This small molecule binds to this protein.
Small molecule (SMILES): CC(=O)N[C@@H]1[C@@H](O)[C@H](O)[C@@H](CO)O[C@H]1O

Sequence of chain 1.B:
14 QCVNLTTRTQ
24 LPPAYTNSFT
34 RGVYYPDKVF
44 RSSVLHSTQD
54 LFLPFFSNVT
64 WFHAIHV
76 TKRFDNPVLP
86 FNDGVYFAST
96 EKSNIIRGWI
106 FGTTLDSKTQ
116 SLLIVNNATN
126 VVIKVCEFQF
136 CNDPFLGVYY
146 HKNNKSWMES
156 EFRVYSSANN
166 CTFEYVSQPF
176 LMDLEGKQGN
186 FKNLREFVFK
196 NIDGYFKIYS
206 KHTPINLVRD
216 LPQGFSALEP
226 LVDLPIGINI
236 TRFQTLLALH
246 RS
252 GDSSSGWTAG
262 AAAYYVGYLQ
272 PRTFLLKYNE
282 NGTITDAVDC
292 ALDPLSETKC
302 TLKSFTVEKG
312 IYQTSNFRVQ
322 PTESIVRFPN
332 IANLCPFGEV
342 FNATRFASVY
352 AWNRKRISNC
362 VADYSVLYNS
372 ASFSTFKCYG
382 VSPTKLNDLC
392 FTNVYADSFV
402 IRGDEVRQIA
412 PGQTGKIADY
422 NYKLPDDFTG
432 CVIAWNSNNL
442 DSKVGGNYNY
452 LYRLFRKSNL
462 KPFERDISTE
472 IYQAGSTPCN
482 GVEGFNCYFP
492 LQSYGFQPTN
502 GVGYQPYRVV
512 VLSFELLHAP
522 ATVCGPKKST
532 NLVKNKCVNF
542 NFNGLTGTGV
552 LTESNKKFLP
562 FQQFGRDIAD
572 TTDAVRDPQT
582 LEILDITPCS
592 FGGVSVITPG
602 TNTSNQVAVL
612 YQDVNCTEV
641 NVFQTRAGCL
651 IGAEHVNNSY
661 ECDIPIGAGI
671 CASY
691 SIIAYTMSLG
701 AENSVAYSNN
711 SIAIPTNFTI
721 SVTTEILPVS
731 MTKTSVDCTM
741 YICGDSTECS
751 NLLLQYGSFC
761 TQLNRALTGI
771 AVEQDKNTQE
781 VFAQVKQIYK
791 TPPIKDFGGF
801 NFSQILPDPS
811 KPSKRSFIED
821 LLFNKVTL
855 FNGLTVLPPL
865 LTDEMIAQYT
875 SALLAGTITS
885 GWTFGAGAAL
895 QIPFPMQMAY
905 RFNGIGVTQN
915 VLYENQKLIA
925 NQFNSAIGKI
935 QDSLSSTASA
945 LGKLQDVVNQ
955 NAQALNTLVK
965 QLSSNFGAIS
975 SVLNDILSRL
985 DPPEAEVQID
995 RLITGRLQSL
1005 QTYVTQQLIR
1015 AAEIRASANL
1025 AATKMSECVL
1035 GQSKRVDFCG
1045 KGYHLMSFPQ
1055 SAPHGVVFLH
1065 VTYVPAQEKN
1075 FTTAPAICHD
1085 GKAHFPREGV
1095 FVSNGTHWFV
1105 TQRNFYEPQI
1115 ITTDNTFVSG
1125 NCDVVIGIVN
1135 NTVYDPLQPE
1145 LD

Binding-site contacts:
Ligand atom C4 contacts residue ASN717 of chain 1.B at 4.2 Å.
Ligand atom O4 contacts residue LEU922 of chain 1.B at 4.0 Å.
Ligand atom C2 contacts residue GLN1071 of chain 1.B at 4.1 Å.
Ligand atom C1 contacts residue ASN717 of chain 1.B at 1.4 Å.
Ligand atom C3 contacts residue LEU922 of chain 1.B at 4.2 Å (hydrophobic).
Ligand atom N2 contacts residue GLN1071 of chain 1.B at 4.1 Å.
Ligand atom C5 contacts residue LEU922 of chain 1.B at 4.0 Å (hydrophobic).
Ligand atom O6 contacts residue GLN926 of chain 1.B at 3.4 Å (h-bond).
Ligand atom O5 contacts residue ASN717 of chain 1.B at 2.4 Å (h-bond).
Ligand atom C7 contacts residue ASN717 of chain 1.B at 3.6 Å.
Ligand atom O5 contacts residue GLN926 of chain 1.B at 4.5 Å.
Ligand atom C4 contacts residue LEU922 of chain 1.B at 4.2 Å (hydrophobic).
Ligand atom C3 contacts residue ASN717 of chain 1.B at 3.8 Å.
Ligand atom C1 contacts residue GLN1071 of chain 1.B at 3.9 Å.
Ligand atom O5 contacts residue GLN1071 of chain 1.B at 3.8 Å.
Ligand atom C2 contacts residue ASN717 of chain 1.B at 2.4 Å.
Ligand atom C5 contacts residue ASN717 of chain 1.B at 3.7 Å.
Ligand atom C6 contacts residue GLN926 of chain 1.B at 3.9 Å.
Ligand atom O7 contacts residue ASN717 of chain 1.B at 3.8 Å.
Ligand atom N2 contacts residue ASN717 of chain 1.B at 2.9 Å (h-bond).
Ligand atom O7 contacts residue LEU922 of chain 1.B at 4.1 Å.
Ligand atom C5 contacts residue GLN926 of chain 1.B at 4.3 Å.